Binding-site contacts:
Ligand atom C7 contacts residue TYR47 of chain 1.A at 4.3 Å (hydrophobic).
Ligand atom C3 contacts residue ASN80 of chain 1.A at 3.8 Å.
Ligand atom C1 contacts residue TYR47 of chain 1.A at 4.0 Å (hydrophobic).
Ligand atom C1 contacts residue ASN80 of chain 1.A at 1.5 Å.
Ligand atom C8 contacts residue TYR47 of chain 1.A at 4.1 Å (hydrophobic).
Ligand atom N2 contacts residue ASN80 of chain 1.A at 2.9 Å (h-bond).
Ligand atom O5 contacts residue ASN80 of chain 1.A at 2.4 Å (h-bond).
Ligand atom C8 contacts residue THR48 of chain 1.A at 3.4 Å.
Ligand atom C5 contacts residue ASN80 of chain 1.A at 3.7 Å.
Ligand atom C8 contacts residue ASN49 of chain 1.A at 4.0 Å.
Ligand atom N2 contacts residue TYR47 of chain 1.A at 3.5 Å.
Ligand atom C5 contacts residue TYR47 of chain 1.A at 4.5 Å (hydrophobic).
Ligand atom C7 contacts residue ASN80 of chain 1.A at 3.4 Å.
Ligand atom O7 contacts residue ASN80 of chain 1.A at 3.4 Å (h-bond).
Ligand atom C2 contacts residue ASN80 of chain 1.A at 2.5 Å.
Ligand atom C8 contacts residue ASN80 of chain 1.A at 3.8 Å.
Ligand atom C2 contacts residue TYR47 of chain 1.A at 4.3 Å (hydrophobic).
Ligand atom C3 contacts residue TYR47 of chain 1.A at 4.2 Å (hydrophobic).
Ligand atom C4 contacts residue ASN80 of chain 1.A at 4.3 Å.

Sequence of chain 1.A:
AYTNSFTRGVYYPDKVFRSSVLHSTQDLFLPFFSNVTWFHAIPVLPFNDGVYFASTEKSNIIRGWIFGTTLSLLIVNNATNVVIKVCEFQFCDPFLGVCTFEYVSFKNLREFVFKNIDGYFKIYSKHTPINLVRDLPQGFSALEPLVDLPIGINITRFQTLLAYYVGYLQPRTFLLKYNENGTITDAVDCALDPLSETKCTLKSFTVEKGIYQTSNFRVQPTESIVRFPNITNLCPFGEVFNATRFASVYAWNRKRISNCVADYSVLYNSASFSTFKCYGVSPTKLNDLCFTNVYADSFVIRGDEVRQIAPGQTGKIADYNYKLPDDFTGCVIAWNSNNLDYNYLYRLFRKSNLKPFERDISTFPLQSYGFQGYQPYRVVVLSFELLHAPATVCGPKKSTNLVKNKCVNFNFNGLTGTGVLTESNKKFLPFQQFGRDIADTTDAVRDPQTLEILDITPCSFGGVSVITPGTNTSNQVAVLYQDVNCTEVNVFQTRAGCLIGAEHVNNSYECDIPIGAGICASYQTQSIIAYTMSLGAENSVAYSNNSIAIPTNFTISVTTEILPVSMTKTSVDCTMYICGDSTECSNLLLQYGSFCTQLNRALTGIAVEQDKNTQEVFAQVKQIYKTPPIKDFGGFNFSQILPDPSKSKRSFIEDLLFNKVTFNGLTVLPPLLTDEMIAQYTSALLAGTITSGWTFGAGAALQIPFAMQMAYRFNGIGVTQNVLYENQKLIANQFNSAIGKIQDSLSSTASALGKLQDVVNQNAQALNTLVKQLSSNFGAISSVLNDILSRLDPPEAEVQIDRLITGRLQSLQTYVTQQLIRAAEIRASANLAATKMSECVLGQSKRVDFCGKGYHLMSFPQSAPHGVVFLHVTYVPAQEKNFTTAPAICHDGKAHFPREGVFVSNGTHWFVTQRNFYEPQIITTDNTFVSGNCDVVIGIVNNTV

The protein below binds the small molecule below.
Small molecule (SMILES): CC(=O)N[C@@H]1[C@@H](O)[C@H](O)[C@@H](CO)O[C@H]1O